A small-molecule ligand and the protein it binds are described below.
Small molecule (SMILES): OC[C@H]1O[C@H](O[C@@H]2[C@@H](O)[C@@H](O)O[C@H](CO)[C@H]2O)[C@H](O)[C@@H](O)[C@@H]1O

Sequence of chain 1.A:
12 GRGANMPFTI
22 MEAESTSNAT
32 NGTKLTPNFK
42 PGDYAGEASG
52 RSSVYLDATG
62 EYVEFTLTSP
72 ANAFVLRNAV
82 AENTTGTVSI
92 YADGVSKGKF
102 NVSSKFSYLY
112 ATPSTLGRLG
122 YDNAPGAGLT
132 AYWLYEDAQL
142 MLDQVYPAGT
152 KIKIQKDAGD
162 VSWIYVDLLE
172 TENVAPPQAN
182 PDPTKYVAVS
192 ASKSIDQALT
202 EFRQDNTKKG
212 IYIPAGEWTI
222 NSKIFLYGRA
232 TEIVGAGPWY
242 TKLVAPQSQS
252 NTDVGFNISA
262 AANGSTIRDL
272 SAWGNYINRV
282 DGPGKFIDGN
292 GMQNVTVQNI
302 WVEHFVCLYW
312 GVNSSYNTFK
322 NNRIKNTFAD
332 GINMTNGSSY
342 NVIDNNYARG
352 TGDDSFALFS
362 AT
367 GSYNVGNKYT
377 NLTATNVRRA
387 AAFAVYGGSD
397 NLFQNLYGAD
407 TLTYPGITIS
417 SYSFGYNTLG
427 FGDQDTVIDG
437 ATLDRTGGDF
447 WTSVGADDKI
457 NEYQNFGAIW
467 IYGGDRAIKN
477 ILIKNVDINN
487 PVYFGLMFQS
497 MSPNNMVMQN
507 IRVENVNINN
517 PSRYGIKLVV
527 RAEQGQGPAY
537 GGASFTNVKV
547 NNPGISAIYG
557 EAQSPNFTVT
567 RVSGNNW

Binding-site contacts:
Ligand atom C4 contacts residue GLN248 of chain 1.A at 4.2 Å.
Ligand atom C6 contacts residue GLN248 of chain 1.A at 3.8 Å.
Ligand atom O2 contacts residue SER104 of chain 1.A at 4.3 Å.
Ligand atom C1 contacts residue GLU218 of chain 1.A at 4.0 Å.
Ligand atom O2 contacts residue ASN102 of chain 1.A at 3.5 Å (h-bond).
Ligand atom O2 contacts residue GLU218 of chain 1.A at 4.1 Å.
Ligand atom C3 contacts residue PHE107 of chain 1.A at 4.5 Å (hydrophobic).
Ligand atom O6 contacts residue LYS243 of chain 1.A at 4.3 Å.
Ligand atom O1 contacts residue GLU218 of chain 1.A at 2.6 Å (salt-bridge).
Ligand atom O3 contacts residue PHE107 of chain 1.A at 3.8 Å.
Ligand atom C1 contacts residue ASN102 of chain 1.A at 3.8 Å.
Ligand atom O4 contacts residue ASN102 of chain 1.A at 3.5 Å.
Ligand atom O6 contacts residue GLN140 of chain 1.A at 2.8 Å (h-bond).
Ligand atom C1 contacts residue LYS243 of chain 1.A at 4.0 Å.
Ligand atom O1 contacts residue LYS243 of chain 1.A at 3.9 Å.
Ligand atom O4 contacts residue GLN248 of chain 1.A at 2.8 Å (h-bond).
Ligand atom O3 contacts residue SER104 of chain 1.A at 4.1 Å.
Ligand atom O5 contacts residue LYS243 of chain 1.A at 3.5 Å (salt-bridge).
Ligand atom C2 contacts residue ASN102 of chain 1.A at 4.1 Å.
Ligand atom O4 contacts residue PHE107 of chain 1.A at 3.8 Å.
Ligand atom C4 contacts residue LYS106 of chain 1.A at 4.2 Å.
Ligand atom O4 contacts residue LYS106 of chain 1.A at 3.4 Å (salt-bridge).
Ligand atom O3 contacts residue ASN102 of chain 1.A at 4.5 Å.
Ligand atom C6 contacts residue GLN140 of chain 1.A at 3.6 Å.
Ligand atom O6 contacts residue GLN248 of chain 1.A at 4.2 Å.
Ligand atom O3 contacts residue LYS106 of chain 1.A at 3.7 Å.